Binding-site contacts:
Ligand atom O3G contacts residue LYS411 of chain 1.C at 3.3 Å (salt-bridge).
Ligand atom O1G contacts residue ARG240 of chain 1.C at 2.9 Å (salt-bridge).
Ligand atom N9 contacts residue ARG221 of chain 1.C at 3.1 Å (salt-bridge).
Ligand atom O1G contacts residue LYS265 of chain 1.D at 3.2 Å (salt-bridge).
Ligand atom C5 contacts residue ARG221 of chain 1.C at 3.4 Å.
Ligand atom N3 contacts residue ARG221 of chain 1.C at 3.4 Å (salt-bridge).
Ligand atom C4' contacts residue VAL5 of chain 1.A at 3.5 Å (hydrophobic).
Ligand atom C5' contacts residue DGT1 of chain 1.T at 3.5 Å.
Ligand atom N3 contacts residue ASN7 of chain 1.A at 3.1 Å (h-bond).
Ligand atom O4' contacts residue ARG221 of chain 1.C at 3.0 Å (salt-bridge).
Ligand atom N1 contacts residue ARG221 of chain 1.C at 3.5 Å.
Ligand atom PB contacts residue LYS265 of chain 1.D at 3.5 Å.
Ligand atom C2' contacts residue PHE45 of chain 1.D at 3.2 Å (hydrophobic).
Ligand atom O3G contacts residue DGT1 of chain 1.T at 2.5 Å (h-bond).
Ligand atom N7 contacts residue ARG221 of chain 1.C at 3.5 Å (salt-bridge).
Ligand atom C5' contacts residue VAL5 of chain 1.A at 3.5 Å (hydrophobic).
Ligand atom O2B contacts residue LYS265 of chain 1.D at 2.3 Å (salt-bridge).
Ligand atom O1B contacts residue MG1 of chain 1.G at 1.8 Å.
Ligand atom O1B contacts residue DGT1 of chain 1.T at 2.2 Å (h-bond).
Ligand atom N6 contacts residue ASN246 of chain 1.C at 3.3 Å (h-bond).
Ligand atom O2G contacts residue ARG240 of chain 1.C at 3.2 Å (salt-bridge).
Ligand atom PA contacts residue LYS242 of chain 1.C at 3.3 Å.
Ligand atom O3B contacts residue MG1 of chain 1.G at 3.3 Å.
Ligand atom PG contacts residue ARG240 of chain 1.C at 3.5 Å.
Ligand atom O3G contacts residue MG1 of chain 1.G at 1.6 Å.
Ligand atom PB contacts residue MG1 of chain 1.G at 2.9 Å.
Ligand atom O3A contacts residue DGT1 of chain 1.T at 3.0 Å (h-bond).
Ligand atom O3' contacts residue VAL44 of chain 1.D at 2.5 Å (h-bond).
Ligand atom PG contacts residue MG1 of chain 1.G at 2.9 Å.
Ligand atom O1A contacts residue ARG221 of chain 1.C at 3.4 Å (salt-bridge).
Ligand atom PB contacts residue DGT1 of chain 1.T at 3.5 Å.
Ligand atom C1' contacts residue ASN7 of chain 1.A at 3.5 Å.
Ligand atom C4 contacts residue ARG221 of chain 1.C at 3.0 Å.
Ligand atom O3' contacts residue ASN7 of chain 1.A at 3.1 Å (h-bond).
Ligand atom N6 contacts residue ARG260 of chain 1.D at 3.2 Å.
Ligand atom O2A contacts residue LYS242 of chain 1.C at 3.2 Å (salt-bridge).
Ligand atom O2B contacts residue HIS264 of chain 1.D at 3.3 Å.
Ligand atom O1A contacts residue LYS242 of chain 1.C at 2.6 Å (salt-bridge).
Ligand atom C3' contacts residue VAL44 of chain 1.D at 3.0 Å (hydrophobic).
Ligand atom O2A contacts residue HIS264 of chain 1.D at 2.8 Å (h-bond).

Sequence of chain 1.A:
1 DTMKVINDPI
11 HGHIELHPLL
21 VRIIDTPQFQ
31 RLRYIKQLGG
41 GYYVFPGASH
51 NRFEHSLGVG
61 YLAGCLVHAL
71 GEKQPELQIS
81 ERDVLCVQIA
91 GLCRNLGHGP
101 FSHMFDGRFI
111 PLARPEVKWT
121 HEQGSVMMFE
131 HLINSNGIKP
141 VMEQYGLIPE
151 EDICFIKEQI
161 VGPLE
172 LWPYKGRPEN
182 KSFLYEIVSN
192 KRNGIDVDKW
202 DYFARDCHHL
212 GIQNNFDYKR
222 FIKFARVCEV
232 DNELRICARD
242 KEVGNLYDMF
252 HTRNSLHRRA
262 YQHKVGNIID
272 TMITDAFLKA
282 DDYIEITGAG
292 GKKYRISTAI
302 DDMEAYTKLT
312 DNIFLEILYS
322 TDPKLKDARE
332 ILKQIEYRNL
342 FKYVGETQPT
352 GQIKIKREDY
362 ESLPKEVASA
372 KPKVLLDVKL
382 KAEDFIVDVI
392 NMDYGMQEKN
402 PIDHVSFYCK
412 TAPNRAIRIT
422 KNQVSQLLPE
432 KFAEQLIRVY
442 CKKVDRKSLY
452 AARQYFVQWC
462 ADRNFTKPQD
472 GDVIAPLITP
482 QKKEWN

Sequence of chain 1.D:
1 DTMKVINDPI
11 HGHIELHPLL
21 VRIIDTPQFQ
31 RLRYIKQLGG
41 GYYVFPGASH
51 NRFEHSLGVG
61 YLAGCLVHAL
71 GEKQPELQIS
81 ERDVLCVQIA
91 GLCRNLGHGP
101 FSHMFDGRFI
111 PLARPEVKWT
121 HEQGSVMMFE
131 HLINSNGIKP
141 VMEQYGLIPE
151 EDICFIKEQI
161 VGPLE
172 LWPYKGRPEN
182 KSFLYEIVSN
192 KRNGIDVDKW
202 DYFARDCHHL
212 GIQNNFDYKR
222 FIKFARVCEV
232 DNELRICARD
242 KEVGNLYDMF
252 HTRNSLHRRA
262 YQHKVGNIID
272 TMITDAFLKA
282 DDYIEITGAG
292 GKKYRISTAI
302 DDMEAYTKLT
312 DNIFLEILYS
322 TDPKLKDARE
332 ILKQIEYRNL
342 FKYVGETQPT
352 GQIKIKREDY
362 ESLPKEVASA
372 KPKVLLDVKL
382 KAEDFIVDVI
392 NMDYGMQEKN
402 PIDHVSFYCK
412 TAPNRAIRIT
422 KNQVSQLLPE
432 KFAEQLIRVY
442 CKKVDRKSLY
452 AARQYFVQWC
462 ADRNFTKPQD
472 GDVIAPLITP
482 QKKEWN

A small-molecule ligand and the protein it binds are described below.
Small molecule (SMILES): Nc1ncnc2c1ncn2[C@H]1C[C@H](O)[C@@H](CO[P](=O)(O)O[P](=O)(O)OP(=O)(O)O)O1

Sequence of chain 1.C:
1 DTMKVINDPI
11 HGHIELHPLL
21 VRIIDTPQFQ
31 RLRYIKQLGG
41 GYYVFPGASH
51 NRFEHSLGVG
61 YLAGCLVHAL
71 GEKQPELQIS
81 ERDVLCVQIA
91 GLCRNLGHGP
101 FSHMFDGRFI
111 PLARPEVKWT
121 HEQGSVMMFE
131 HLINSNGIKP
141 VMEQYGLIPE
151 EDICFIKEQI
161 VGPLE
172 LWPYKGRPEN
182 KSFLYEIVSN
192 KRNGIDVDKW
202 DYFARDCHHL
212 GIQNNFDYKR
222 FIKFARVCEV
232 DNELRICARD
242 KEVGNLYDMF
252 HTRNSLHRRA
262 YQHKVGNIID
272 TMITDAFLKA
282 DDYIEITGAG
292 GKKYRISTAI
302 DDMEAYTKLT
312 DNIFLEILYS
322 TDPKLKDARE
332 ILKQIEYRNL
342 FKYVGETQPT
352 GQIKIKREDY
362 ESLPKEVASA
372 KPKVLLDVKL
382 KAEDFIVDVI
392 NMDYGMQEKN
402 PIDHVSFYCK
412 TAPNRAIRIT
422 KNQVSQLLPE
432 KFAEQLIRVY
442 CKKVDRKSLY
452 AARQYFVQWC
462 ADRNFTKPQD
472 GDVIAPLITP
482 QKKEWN